Sequence of chain 1.D:
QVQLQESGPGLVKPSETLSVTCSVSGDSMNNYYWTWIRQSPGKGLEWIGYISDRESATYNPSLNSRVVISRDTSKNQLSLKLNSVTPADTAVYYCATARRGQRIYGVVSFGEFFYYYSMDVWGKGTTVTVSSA

Sequence of chain 1.E:
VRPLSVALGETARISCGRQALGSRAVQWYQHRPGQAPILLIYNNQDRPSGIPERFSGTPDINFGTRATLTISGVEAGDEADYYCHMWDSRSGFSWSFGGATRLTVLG

Sequence of chain 1.A:
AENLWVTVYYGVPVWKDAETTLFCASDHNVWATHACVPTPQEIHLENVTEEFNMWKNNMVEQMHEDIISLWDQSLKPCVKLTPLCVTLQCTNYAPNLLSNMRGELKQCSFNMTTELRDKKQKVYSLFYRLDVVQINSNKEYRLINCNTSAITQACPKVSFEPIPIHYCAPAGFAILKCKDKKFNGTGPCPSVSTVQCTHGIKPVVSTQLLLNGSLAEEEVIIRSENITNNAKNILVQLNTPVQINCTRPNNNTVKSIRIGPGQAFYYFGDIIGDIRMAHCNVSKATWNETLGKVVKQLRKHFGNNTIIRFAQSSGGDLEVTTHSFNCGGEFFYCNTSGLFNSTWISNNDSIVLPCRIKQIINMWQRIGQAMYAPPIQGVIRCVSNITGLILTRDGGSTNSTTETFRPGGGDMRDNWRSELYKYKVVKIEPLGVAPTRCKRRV

The protein below binds the small molecule below.
Small molecule (SMILES): CC(=O)N[C@H]1[C@H](O[C@H]2[C@H](O)[C@@H](NC(C)=O)CO[C@@H]2CO)O[C@H](CO)[C@@H](O[C@@H]2O[C@H](CO[C@H]3O[C@H](CO[C@H]4O[C@H](CO)[C@@H](O)[C@H](O)[C@@H]4O)[C@@H](O)[C@H](O[C@H]4O[C@H](CO)[C@@H](O)[C@H](O)[C@@H]4O)[C@@H]3O)[C@@H](O)[C@H](O[C@H]3O[C@H](CO)[C@@H](O)[C@H](O)[C@@H]3O[C@H]3O[C@H](CO)[C@@H](O)[C@H](O)[C@@H]3O)[C@@H]2O)[C@@H]1O

Binding-site contacts:
Ligand atom O6 contacts residue ARG103 of chain 1.D at 3.1 Å (salt-bridge).
Ligand atom O7 contacts residue ASN301 of chain 1.A at 3.6 Å (h-bond).
Ligand atom C2 contacts residue ASN301 of chain 1.A at 2.5 Å.
Ligand atom C4 contacts residue GLN47 of chain 1.E at 3.6 Å.
Ligand atom C2 contacts residue GLY106 of chain 1.D at 3.3 Å.
Ligand atom C3 contacts residue ASN45 of chain 1.E at 3.8 Å.
Ligand atom O7 contacts residue VAL108 of chain 1.D at 3.2 Å (h-bond).
Ligand atom N2 contacts residue ASN301 of chain 1.A at 2.9 Å (h-bond).
Ligand atom O5 contacts residue ARG103 of chain 1.D at 3.5 Å (salt-bridge).
Ligand atom C3 contacts residue ILE104 of chain 1.D at 3.5 Å (hydrophobic).
Ligand atom O3 contacts residue ASN45 of chain 1.E at 2.4 Å (h-bond).
Ligand atom C6 contacts residue GLN47 of chain 1.E at 3.4 Å.
Ligand atom C1 contacts residue GLY106 of chain 1.D at 3.8 Å.
Ligand atom O5 contacts residue VAL383 of chain 1.A at 3.4 Å.
Ligand atom O4 contacts residue VAL107 of chain 1.D at 3.4 Å.
Ligand atom O7 contacts residue HIS299 of chain 1.A at 2.9 Å (h-bond).
Ligand atom O7 contacts residue VAL107 of chain 1.D at 3.6 Å.
Ligand atom C4 contacts residue ILE104 of chain 1.D at 3.6 Å (hydrophobic).
Ligand atom O6 contacts residue SER381 of chain 1.A at 3.8 Å.
Ligand atom C2 contacts residue ASP62 of chain 1.E at 3.8 Å.
Ligand atom O3 contacts residue ILE63 of chain 1.E at 3.3 Å.
Ligand atom C1 contacts residue ASN301 of chain 1.A at 1.4 Å.
Ligand atom C5 contacts residue ILE104 of chain 1.D at 3.4 Å (hydrophobic).
Ligand atom O5 contacts residue SER381 of chain 1.A at 3.8 Å.
Ligand atom O2 contacts residue ASP62 of chain 1.E at 3.0 Å (salt-bridge).
Ligand atom O6 contacts residue GLN47 of chain 1.E at 2.4 Å (h-bond).
Ligand atom C5 contacts residue VAL107 of chain 1.D at 3.8 Å (hydrophobic).
Ligand atom C1 contacts residue VAL383 of chain 1.A at 3.9 Å (hydrophobic).
Ligand atom C8 contacts residue THR267 of chain 1.A at 3.8 Å.
Ligand atom C8 contacts residue VAL108 of chain 1.D at 3.8 Å (hydrophobic).
Ligand atom O4 contacts residue ILE63 of chain 1.E at 3.8 Å.
Ligand atom O4 contacts residue ILE104 of chain 1.D at 3.5 Å (h-bond).
Ligand atom C3 contacts residue GLY106 of chain 1.D at 3.9 Å.
Ligand atom C3 contacts residue ASN301 of chain 1.A at 3.8 Å.
Ligand atom C5 contacts residue ASN301 of chain 1.A at 3.7 Å.
Ligand atom O4 contacts residue GLN47 of chain 1.E at 3.6 Å.
Ligand atom O5 contacts residue ASN301 of chain 1.A at 2.4 Å (h-bond).
Ligand atom C7 contacts residue ASN301 of chain 1.A at 3.6 Å.
Ligand atom C4 contacts residue GLY106 of chain 1.D at 3.5 Å.
Ligand atom O5 contacts residue GLY106 of chain 1.D at 3.4 Å (h-bond).